This protein binds this small molecule.
Small molecule (SMILES): CCCC(C)=O

Binding-site contacts:
Ligand atom C2 contacts residue GLY108 of chain 3.B at 4.2 Å.
Ligand atom C2 contacts residue PHE114 of chain 3.B at 4.1 Å (hydrophobic).
Ligand atom C2 contacts residue LYS116 of chain 3.B at 1.3 Å.
Ligand atom C1 contacts residue PRO104 of chain 3.B at 3.6 Å (hydrophobic).
Ligand atom C4 contacts residue PHE114 of chain 3.B at 4.3 Å (hydrophobic).
Ligand atom O6 contacts residue TYR75 of chain 3.B at 3.3 Å (h-bond).
Ligand atom C2 contacts residue PRO104 of chain 3.B at 3.7 Å (hydrophobic).
Ligand atom C5 contacts residue ARG30 of chain 3.B at 3.2 Å.
Ligand atom O6 contacts residue PHE27 of chain 3.B at 4.4 Å.
Ligand atom C1 contacts residue LYS116 of chain 3.B at 2.4 Å.
Ligand atom C3 contacts residue PHE114 of chain 3.B at 3.8 Å (hydrophobic).
Ligand atom C5 contacts residue MET97 of chain 3.B at 4.2 Å (hydrophobic).
Ligand atom C4 contacts residue LYS116 of chain 3.B at 3.7 Å.
Ligand atom C4 contacts residue ARG30 of chain 3.B at 4.0 Å.
Ligand atom C3 contacts residue LYS116 of chain 3.B at 2.4 Å.
Ligand atom C4 contacts residue TYR75 of chain 3.B at 4.4 Å (hydrophobic).
Ligand atom C4 contacts residue LEU234 of chain 3.B at 4.5 Å (hydrophobic).
Ligand atom O6 contacts residue MET66 of chain 3.B at 4.0 Å.
Ligand atom C1 contacts residue PHE72 of chain 3.B at 4.0 Å (hydrophobic).
Ligand atom O6 contacts residue ARG30 of chain 3.B at 3.8 Å.
Ligand atom C1 contacts residue GLY108 of chain 3.B at 4.5 Å.
Ligand atom C2 contacts residue LEU99 of chain 3.B at 4.3 Å (hydrophobic).
Ligand atom C1 contacts residue TYR75 of chain 3.B at 3.5 Å (hydrophobic).
Ligand atom C5 contacts residue LEU234 of chain 3.B at 4.4 Å (hydrophobic).
Ligand atom O6 contacts residue LYS116 of chain 3.B at 4.0 Å.
Ligand atom C5 contacts residue PHE114 of chain 3.B at 3.7 Å (hydrophobic).
Ligand atom C2 contacts residue TYR75 of chain 3.B at 4.3 Å (hydrophobic).
Ligand atom C3 contacts residue MET97 of chain 3.B at 4.1 Å (hydrophobic).

Sequence of chain 3.B:
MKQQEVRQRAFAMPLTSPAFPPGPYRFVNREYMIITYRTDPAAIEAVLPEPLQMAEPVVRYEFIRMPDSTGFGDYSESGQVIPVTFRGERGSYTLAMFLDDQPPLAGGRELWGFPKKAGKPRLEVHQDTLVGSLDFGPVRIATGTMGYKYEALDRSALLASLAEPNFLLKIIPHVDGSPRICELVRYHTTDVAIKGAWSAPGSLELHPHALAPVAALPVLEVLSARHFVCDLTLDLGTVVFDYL